Binding-site contacts:
Ligand atom CB contacts residue ALA2 of chain 3.E at 4.3 Å (hydrophobic).
Ligand atom CB contacts residue VAL4 of chain 3.E at 4.3 Å (hydrophobic).
Ligand atom CA contacts residue ALA2 of chain 3.E at 4.0 Å (hydrophobic).
Ligand atom O contacts residue VAL4 of chain 3.E at 3.8 Å.
Ligand atom CB contacts residue GLN3 of chain 3.E at 4.4 Å.
Ligand atom N contacts residue VAL4 of chain 3.E at 3.0 Å (h-bond).
Ligand atom O contacts residue VAL4 of chain 3.E at 2.9 Å (h-bond).
Ligand atom C contacts residue VAL4 of chain 3.E at 3.6 Å (hydrophobic).
Ligand atom OG contacts residue GLN3 of chain 3.E at 3.3 Å (h-bond).
Ligand atom CG2 contacts residue SER5 of chain 3.E at 3.7 Å.
Ligand atom CA contacts residue ALA2 of chain 3.E at 3.5 Å (hydrophobic).
Ligand atom N contacts residue ALA2 of chain 3.E at 3.0 Å (h-bond).
Ligand atom C contacts residue GLN3 of chain 3.E at 3.9 Å.
Ligand atom CG2 contacts residue GLN3 of chain 3.E at 3.4 Å.
Ligand atom O contacts residue SER6 of chain 3.E at 4.1 Å.
Ligand atom C contacts residue ALA2 of chain 3.E at 3.7 Å (hydrophobic).
Ligand atom OE2 contacts residue VAL4 of chain 3.E at 3.6 Å.
Ligand atom CA contacts residue VAL4 of chain 3.E at 3.5 Å (hydrophobic).
Ligand atom CB contacts residue ALA2 of chain 3.E at 3.4 Å (hydrophobic).
Ligand atom C contacts residue VAL4 of chain 3.E at 4.2 Å (hydrophobic).
Ligand atom CD contacts residue VAL4 of chain 3.E at 3.8 Å (hydrophobic).
Ligand atom CA contacts residue GLN3 of chain 3.E at 4.2 Å.
Ligand atom OE1 contacts residue VAL4 of chain 3.E at 3.5 Å.
Ligand atom CB contacts residue GLN3 of chain 3.E at 3.4 Å.
Ligand atom CA contacts residue VAL4 of chain 3.E at 4.0 Å (hydrophobic).
Ligand atom CG2 contacts residue ALA2 of chain 3.E at 4.0 Å (hydrophobic).
Ligand atom C contacts residue ALA2 of chain 3.E at 4.3 Å (hydrophobic).
Ligand atom CG2 contacts residue VAL4 of chain 3.E at 3.8 Å (hydrophobic).
Ligand atom CG1 contacts residue GLN3 of chain 3.E at 4.1 Å.
Ligand atom O contacts residue GLN3 of chain 3.E at 3.1 Å (h-bond).
Ligand atom O contacts residue SER5 of chain 3.E at 3.8 Å.
Ligand atom CB contacts residue VAL4 of chain 3.E at 4.5 Å (hydrophobic).
Ligand atom OE1 contacts residue ASN25 of chain 3.E at 4.4 Å.
Ligand atom C contacts residue VAL4 of chain 3.E at 4.0 Å (hydrophobic).
Ligand atom O contacts residue ALA2 of chain 3.E at 3.9 Å.

A small-molecule ligand and the protein it binds are described below.
Small molecule (SMILES): CC[C@H](C)[C@H](N)C(=O)N[C@@H](CO)C(=O)N[C@@H](CCC(=O)O)C(=O)N[C@H](C=O)C(C)C

Sequence of chain 3.E:
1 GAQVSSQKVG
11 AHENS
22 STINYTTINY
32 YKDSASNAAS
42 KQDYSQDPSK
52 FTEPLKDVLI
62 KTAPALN